Binding-site contacts:
Ligand atom N2 contacts residue ASN45 of chain 1.C at 2.4 Å (h-bond).
Ligand atom C8 contacts residue ASN45 of chain 1.C at 4.3 Å.
Ligand atom C5 contacts residue ASN45 of chain 1.C at 3.5 Å.
Ligand atom O7 contacts residue ASN45 of chain 1.C at 4.0 Å.
Ligand atom C3 contacts residue ASN45 of chain 1.C at 3.2 Å.
Ligand atom O5 contacts residue CYS44 of chain 1.C at 4.4 Å.
Ligand atom C7 contacts residue ASN45 of chain 1.C at 3.4 Å.
Ligand atom O6 contacts residue CYS44 of chain 1.C at 3.9 Å.
Ligand atom C4 contacts residue ASN45 of chain 1.C at 3.7 Å.
Ligand atom C1 contacts residue ASN45 of chain 1.C at 1.4 Å.
Ligand atom C6 contacts residue CYS44 of chain 1.C at 4.4 Å (hydrophobic).
Ligand atom C2 contacts residue ASN45 of chain 1.C at 1.8 Å.
Ligand atom O6 contacts residue ASN45 of chain 1.C at 3.6 Å.
Ligand atom O6 contacts residue LYS43 of chain 1.C at 4.0 Å.
Ligand atom O3 contacts residue ASN45 of chain 1.C at 4.0 Å.
Ligand atom C6 contacts residue ASN45 of chain 1.C at 4.1 Å.
Ligand atom O5 contacts residue ASN45 of chain 1.C at 2.4 Å (h-bond).
Ligand atom C6 contacts residue LYS43 of chain 1.C at 4.3 Å.

A small-molecule ligand and the protein it binds are described below.
Small molecule (SMILES): CC(=O)N[C@@H]1[C@@H](O)[C@H](O)[C@@H](CO)O[C@H]1O

Sequence of chain 1.C:
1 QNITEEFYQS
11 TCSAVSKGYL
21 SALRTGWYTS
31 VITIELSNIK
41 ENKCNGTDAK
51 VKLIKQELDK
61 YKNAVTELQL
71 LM